Sequence of chain 4.F:
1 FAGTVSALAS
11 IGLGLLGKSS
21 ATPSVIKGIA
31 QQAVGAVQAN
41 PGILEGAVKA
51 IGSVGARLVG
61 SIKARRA

The protein below binds the small molecule below.
Small molecule (SMILES): O=c1ccn([C@@H]2O[C@H](CO[P](=O)(O)O[C@H]3[C@@H](O)[C@H](n4ccc(=O)[nH]c4=O)O[C@@H]3CO[P](=O)(O)O[C@H]3[C@@H](O)[C@H](n4ccc(=O)[nH]c4=O)O[C@@H]3CO[P](=O)(O)O[C@H]3[C@@H](O)[C@H](n4ccc(=O)[nH]c4=O)O[C@@H]3CO)[C@@H](O)[C@H]2O)c(=O)[nH]1

Sequence of chain 6.F:
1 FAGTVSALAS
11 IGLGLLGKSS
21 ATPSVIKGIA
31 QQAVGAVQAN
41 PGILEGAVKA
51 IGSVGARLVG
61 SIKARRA

Binding-site contacts:
Ligand atom N3 contacts residue ARG65 of chain 4.F at 3.3 Å (salt-bridge).
Ligand atom C1' contacts residue LYS49 of chain 4.F at 3.8 Å.
Ligand atom O2 contacts residue U2 of chain 6.I at 3.9 Å.
Ligand atom C5 contacts residue ARG57 of chain 4.F at 3.6 Å.
Ligand atom O2' contacts residue LYS49 of chain 4.F at 3.4 Å.
Ligand atom O2 contacts residue ARG65 of chain 4.F at 4.0 Å.
Ligand atom O4 contacts residue ARG57 of chain 6.F at 3.4 Å (salt-bridge).
Ligand atom O2' contacts residue ARG65 of chain 6.F at 3.3 Å (salt-bridge).
Ligand atom N3 contacts residue U4 of chain 6.I at 3.0 Å (h-bond).
Ligand atom C6 contacts residue ARG57 of chain 4.F at 2.9 Å.
Ligand atom O4 contacts residue U4 of chain 6.I at 2.9 Å (h-bond).
Ligand atom O4' contacts residue ARG57 of chain 4.F at 3.0 Å (salt-bridge).
Ligand atom C2 contacts residue U2 of chain 6.I at 3.5 Å.
Ligand atom C2' contacts residue LYS49 of chain 4.F at 4.0 Å.
Ligand atom C5 contacts residue U4 of chain 6.I at 3.4 Å.
Ligand atom C4 contacts residue U4 of chain 6.I at 3.3 Å.
Ligand atom C5 contacts residue U2 of chain 6.I at 4.2 Å.
Ligand atom O2 contacts residue LYS49 of chain 4.F at 3.0 Å (salt-bridge).
Ligand atom C1' contacts residue ARG57 of chain 4.F at 2.9 Å.
Ligand atom O4 contacts residue U3 of chain 6.I at 1.8 Å (h-bond).
Ligand atom O2 contacts residue ARG65 of chain 6.F at 3.7 Å.
Ligand atom C2' contacts residue ARG65 of chain 6.F at 3.4 Å.
Ligand atom N3 contacts residue U2 of chain 6.I at 2.9 Å (h-bond).
Ligand atom C5 contacts residue U3 of chain 6.I at 3.7 Å.
Ligand atom N1 contacts residue U2 of chain 6.I at 4.3 Å.
Ligand atom N3 contacts residue U3 of chain 6.I at 4.0 Å.
Ligand atom N3 contacts residue ARG57 of chain 4.F at 3.1 Å.
Ligand atom O4 contacts residue ARG57 of chain 4.F at 3.2 Å (salt-bridge).
Ligand atom C4 contacts residue U2 of chain 6.I at 3.3 Å.
Ligand atom C4 contacts residue U3 of chain 6.I at 2.9 Å.
Ligand atom O2 contacts residue U4 of chain 6.I at 4.1 Å.
Ligand atom C4 contacts residue ARG65 of chain 4.F at 3.7 Å.
Ligand atom C2 contacts residue U4 of chain 6.I at 3.7 Å.
Ligand atom O4 contacts residue ARG65 of chain 4.F at 3.3 Å (salt-bridge).
Ligand atom O4 contacts residue U2 of chain 6.I at 3.0 Å (h-bond).
Ligand atom C2 contacts residue ARG57 of chain 4.F at 3.4 Å.
Ligand atom C4 contacts residue ARG57 of chain 4.F at 3.7 Å.
Ligand atom C2 contacts residue LYS49 of chain 4.F at 3.9 Å.
Ligand atom N1 contacts residue ARG57 of chain 4.F at 2.7 Å (salt-bridge).
Ligand atom O2 contacts residue ARG57 of chain 4.F at 3.0 Å.